Binding-site contacts:
Ligand atom C1 contacts residue ASN1479 of chain 1.A at 3.9 Å.
Ligand atom C1 contacts residue PRO106 of chain 1.A at 4.1 Å (hydrophobic).
Ligand atom N2 contacts residue GLN1478 of chain 1.A at 3.8 Å.
Ligand atom C1 contacts residue ASN1525 of chain 1.A at 1.4 Å.
Ligand atom N2 contacts residue ASN1479 of chain 1.A at 4.3 Å.
Ligand atom C3 contacts residue ASN1525 of chain 1.A at 3.8 Å.
Ligand atom C5 contacts residue TYR105 of chain 1.A at 4.2 Å (hydrophobic).
Ligand atom C5 contacts residue ASN1479 of chain 1.A at 4.2 Å.
Ligand atom O5 contacts residue ASP1528 of chain 1.A at 3.7 Å.
Ligand atom C5 contacts residue ASP1528 of chain 1.A at 4.1 Å.
Ligand atom C3 contacts residue TYR105 of chain 1.A at 4.1 Å (hydrophobic).
Ligand atom C8 contacts residue ASN1525 of chain 1.A at 4.1 Å.
Ligand atom O7 contacts residue ASN1479 of chain 1.A at 3.7 Å.
Ligand atom C8 contacts residue PRO112 of chain 1.A at 3.7 Å (hydrophobic).
Ligand atom C5 contacts residue ASN1525 of chain 1.A at 3.6 Å.
Ligand atom C1 contacts residue SER1527 of chain 1.A at 4.2 Å.
Ligand atom C1 contacts residue ASP1528 of chain 1.A at 4.2 Å.
Ligand atom O5 contacts residue ASN1479 of chain 1.A at 3.7 Å.
Ligand atom C4 contacts residue ASN1525 of chain 1.A at 4.2 Å.
Ligand atom C7 contacts residue ASN1525 of chain 1.A at 3.8 Å.
Ligand atom C2 contacts residue ASN1525 of chain 1.A at 2.5 Å.
Ligand atom O4 contacts residue PRO106 of chain 1.A at 3.5 Å.
Ligand atom C2 contacts residue GLN1478 of chain 1.A at 3.9 Å.
Ligand atom O5 contacts residue PRO106 of chain 1.A at 4.0 Å.
Ligand atom C3 contacts residue ASN1479 of chain 1.A at 3.7 Å.
Ligand atom C4 contacts residue ASN1479 of chain 1.A at 3.6 Å.
Ligand atom O5 contacts residue ASN1525 of chain 1.A at 2.2 Å (h-bond).
Ligand atom O3 contacts residue ASN1479 of chain 1.A at 3.8 Å.
Ligand atom O5 contacts residue TYR105 of chain 1.A at 4.2 Å.
Ligand atom N2 contacts residue ASN1525 of chain 1.A at 2.8 Å (h-bond).
Ligand atom O7 contacts residue GLN1478 of chain 1.A at 3.0 Å (h-bond).
Ligand atom C8 contacts residue GLN1478 of chain 1.A at 4.2 Å.
Ligand atom C6 contacts residue ASP1528 of chain 1.A at 3.3 Å.
Ligand atom C6 contacts residue TYR105 of chain 1.A at 3.8 Å (hydrophobic).
Ligand atom C2 contacts residue ASN1479 of chain 1.A at 3.3 Å.
Ligand atom O6 contacts residue ASP1528 of chain 1.A at 4.3 Å.
Ligand atom O3 contacts residue TYR105 of chain 1.A at 3.1 Å.
Ligand atom C5 contacts residue PRO106 of chain 1.A at 4.3 Å (hydrophobic).
Ligand atom C2 contacts residue PRO106 of chain 1.A at 4.1 Å (hydrophobic).
Ligand atom C7 contacts residue GLN1478 of chain 1.A at 3.4 Å.

This small molecule binds to this protein.
Small molecule (SMILES): CC(=O)N[C@H]1[C@H](O[C@H]2[C@H](O)[C@@H](NC(C)=O)CO[C@@H]2CO)O[C@H](CO)[C@@H](O[C@@H]2O[C@H](CO[C@@H]3O[C@H](CO)[C@@H](O)[C@H](O)[C@@H]3O)[C@@H](O)[C@H](O[C@@H]3O[C@H](CO)[C@@H](O)[C@H](O)[C@@H]3O)[C@@H]2O)[C@@H]1O

Sequence of chain 1.A:
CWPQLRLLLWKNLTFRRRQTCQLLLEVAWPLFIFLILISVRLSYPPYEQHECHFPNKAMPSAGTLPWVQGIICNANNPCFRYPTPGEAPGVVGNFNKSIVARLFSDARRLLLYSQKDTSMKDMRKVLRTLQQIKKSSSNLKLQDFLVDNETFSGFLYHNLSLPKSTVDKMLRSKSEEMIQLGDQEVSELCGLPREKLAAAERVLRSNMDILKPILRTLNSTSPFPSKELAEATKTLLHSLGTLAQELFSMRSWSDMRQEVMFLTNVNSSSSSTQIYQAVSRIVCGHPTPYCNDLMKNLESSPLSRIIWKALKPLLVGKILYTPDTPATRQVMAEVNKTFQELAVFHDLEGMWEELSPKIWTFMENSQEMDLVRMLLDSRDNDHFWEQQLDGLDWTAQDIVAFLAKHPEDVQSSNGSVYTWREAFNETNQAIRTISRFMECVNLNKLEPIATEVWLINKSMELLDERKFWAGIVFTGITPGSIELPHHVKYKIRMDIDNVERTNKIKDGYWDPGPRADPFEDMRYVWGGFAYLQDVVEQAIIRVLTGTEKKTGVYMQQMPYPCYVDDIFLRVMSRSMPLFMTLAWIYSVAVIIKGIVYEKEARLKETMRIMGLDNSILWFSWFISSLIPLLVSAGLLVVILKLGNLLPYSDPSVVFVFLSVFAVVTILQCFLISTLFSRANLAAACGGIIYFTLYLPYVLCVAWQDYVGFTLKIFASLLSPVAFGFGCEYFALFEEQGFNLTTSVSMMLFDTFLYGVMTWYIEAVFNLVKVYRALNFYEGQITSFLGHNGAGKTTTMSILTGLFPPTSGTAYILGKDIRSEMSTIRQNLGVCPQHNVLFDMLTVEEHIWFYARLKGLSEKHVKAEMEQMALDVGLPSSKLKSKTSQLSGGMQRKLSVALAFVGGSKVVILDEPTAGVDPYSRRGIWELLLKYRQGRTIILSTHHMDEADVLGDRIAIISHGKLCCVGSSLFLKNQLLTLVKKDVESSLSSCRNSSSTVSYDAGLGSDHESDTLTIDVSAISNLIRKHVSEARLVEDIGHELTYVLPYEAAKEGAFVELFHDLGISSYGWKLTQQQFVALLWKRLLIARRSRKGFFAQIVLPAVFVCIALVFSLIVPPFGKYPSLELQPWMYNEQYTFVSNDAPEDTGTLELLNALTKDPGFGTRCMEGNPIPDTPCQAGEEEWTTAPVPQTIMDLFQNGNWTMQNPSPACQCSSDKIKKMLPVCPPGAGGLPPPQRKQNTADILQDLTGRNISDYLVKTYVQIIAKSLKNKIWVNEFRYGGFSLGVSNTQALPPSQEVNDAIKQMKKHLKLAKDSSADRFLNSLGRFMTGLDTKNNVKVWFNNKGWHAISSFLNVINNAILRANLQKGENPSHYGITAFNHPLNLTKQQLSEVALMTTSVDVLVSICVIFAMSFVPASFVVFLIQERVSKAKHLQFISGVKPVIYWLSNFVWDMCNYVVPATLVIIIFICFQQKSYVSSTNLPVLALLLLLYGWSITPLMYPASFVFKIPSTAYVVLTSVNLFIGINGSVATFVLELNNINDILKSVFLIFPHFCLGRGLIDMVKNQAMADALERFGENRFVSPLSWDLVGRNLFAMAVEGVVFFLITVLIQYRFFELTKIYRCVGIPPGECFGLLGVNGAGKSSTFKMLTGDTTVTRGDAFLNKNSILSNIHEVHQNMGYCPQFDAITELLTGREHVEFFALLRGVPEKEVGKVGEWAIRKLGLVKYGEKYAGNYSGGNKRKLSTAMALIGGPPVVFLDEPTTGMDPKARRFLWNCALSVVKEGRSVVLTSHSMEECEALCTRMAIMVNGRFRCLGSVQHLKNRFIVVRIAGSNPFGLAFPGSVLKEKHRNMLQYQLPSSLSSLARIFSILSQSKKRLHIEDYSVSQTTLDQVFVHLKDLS